Binding-site contacts:
Ligand atom C6 contacts residue HIS104 of chain 5.B at 3.5 Å.
Ligand atom N2 contacts residue ASN154 of chain 5.A at 2.9 Å (h-bond).
Ligand atom O5 contacts residue ASN154 of chain 5.A at 2.3 Å (h-bond).
Ligand atom C1 contacts residue HIS104 of chain 5.B at 3.7 Å.
Ligand atom C4 contacts residue HIS104 of chain 5.B at 4.5 Å.
Ligand atom C3 contacts residue ASN154 of chain 5.A at 3.8 Å.
Ligand atom C1 contacts residue ASN154 of chain 5.A at 1.4 Å.
Ligand atom C4 contacts residue ASN154 of chain 5.A at 4.2 Å.
Ligand atom C8 contacts residue HIS104 of chain 5.B at 4.5 Å.
Ligand atom C5 contacts residue ASN154 of chain 5.A at 3.6 Å.
Ligand atom C5 contacts residue HIS104 of chain 5.B at 3.2 Å.
Ligand atom C2 contacts residue ASN154 of chain 5.A at 2.4 Å.
Ligand atom C7 contacts residue ASN154 of chain 5.A at 3.4 Å.
Ligand atom C6 contacts residue VAL250 of chain 5.B at 4.3 Å (hydrophobic).
Ligand atom O5 contacts residue HIS104 of chain 5.B at 3.1 Å.
Ligand atom C8 contacts residue ASN154 of chain 5.A at 3.7 Å.
Ligand atom O7 contacts residue ASN154 of chain 5.A at 3.4 Å (h-bond).

A protein and the small-molecule ligand that binds it are described below.
Small molecule (SMILES): CC(=O)N[C@H]1[C@H](O[C@H]2[C@H](O)[C@@H](NC(C)=O)CO[C@@H]2CO[C@@H]2O[C@@H](C)[C@@H](O)[C@@H](O)[C@@H]2O)O[C@H](CO)[C@@H](O)[C@@H]1O

Sequence of chain 5.B:
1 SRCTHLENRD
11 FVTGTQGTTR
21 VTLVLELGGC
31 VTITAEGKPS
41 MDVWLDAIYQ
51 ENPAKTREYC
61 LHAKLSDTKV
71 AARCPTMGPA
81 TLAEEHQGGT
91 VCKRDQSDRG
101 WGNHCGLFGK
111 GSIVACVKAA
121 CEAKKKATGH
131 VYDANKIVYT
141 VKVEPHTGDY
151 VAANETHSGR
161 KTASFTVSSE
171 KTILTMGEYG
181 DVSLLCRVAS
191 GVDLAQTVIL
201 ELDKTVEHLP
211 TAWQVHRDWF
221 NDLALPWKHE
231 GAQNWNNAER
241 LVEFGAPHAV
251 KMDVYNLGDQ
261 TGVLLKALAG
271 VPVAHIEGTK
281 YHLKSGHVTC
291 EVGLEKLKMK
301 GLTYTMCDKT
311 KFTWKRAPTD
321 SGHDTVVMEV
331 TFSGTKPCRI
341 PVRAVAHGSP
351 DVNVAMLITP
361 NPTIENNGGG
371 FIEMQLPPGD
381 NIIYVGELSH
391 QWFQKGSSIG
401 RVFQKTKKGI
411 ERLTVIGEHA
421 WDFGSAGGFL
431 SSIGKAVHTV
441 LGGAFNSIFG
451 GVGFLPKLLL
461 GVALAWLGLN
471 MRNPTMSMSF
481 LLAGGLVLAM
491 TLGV

Sequence of chain 5.A:
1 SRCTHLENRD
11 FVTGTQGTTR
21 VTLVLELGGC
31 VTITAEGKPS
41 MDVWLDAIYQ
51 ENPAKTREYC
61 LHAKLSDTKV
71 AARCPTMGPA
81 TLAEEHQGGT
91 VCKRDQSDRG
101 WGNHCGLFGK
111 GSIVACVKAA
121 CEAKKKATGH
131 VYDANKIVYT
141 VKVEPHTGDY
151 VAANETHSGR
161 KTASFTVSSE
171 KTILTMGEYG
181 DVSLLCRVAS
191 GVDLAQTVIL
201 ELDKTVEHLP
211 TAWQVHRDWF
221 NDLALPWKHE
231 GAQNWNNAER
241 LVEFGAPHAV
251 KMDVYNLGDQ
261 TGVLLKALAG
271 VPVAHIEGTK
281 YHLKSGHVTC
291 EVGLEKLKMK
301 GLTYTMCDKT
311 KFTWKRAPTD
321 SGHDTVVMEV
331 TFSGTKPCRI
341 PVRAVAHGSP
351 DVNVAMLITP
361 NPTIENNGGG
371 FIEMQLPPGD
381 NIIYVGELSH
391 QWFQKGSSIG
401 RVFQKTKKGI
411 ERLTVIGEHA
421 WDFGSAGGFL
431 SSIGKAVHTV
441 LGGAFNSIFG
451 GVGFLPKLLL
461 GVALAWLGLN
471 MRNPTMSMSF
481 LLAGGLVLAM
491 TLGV